Sequence of chain 1.A:
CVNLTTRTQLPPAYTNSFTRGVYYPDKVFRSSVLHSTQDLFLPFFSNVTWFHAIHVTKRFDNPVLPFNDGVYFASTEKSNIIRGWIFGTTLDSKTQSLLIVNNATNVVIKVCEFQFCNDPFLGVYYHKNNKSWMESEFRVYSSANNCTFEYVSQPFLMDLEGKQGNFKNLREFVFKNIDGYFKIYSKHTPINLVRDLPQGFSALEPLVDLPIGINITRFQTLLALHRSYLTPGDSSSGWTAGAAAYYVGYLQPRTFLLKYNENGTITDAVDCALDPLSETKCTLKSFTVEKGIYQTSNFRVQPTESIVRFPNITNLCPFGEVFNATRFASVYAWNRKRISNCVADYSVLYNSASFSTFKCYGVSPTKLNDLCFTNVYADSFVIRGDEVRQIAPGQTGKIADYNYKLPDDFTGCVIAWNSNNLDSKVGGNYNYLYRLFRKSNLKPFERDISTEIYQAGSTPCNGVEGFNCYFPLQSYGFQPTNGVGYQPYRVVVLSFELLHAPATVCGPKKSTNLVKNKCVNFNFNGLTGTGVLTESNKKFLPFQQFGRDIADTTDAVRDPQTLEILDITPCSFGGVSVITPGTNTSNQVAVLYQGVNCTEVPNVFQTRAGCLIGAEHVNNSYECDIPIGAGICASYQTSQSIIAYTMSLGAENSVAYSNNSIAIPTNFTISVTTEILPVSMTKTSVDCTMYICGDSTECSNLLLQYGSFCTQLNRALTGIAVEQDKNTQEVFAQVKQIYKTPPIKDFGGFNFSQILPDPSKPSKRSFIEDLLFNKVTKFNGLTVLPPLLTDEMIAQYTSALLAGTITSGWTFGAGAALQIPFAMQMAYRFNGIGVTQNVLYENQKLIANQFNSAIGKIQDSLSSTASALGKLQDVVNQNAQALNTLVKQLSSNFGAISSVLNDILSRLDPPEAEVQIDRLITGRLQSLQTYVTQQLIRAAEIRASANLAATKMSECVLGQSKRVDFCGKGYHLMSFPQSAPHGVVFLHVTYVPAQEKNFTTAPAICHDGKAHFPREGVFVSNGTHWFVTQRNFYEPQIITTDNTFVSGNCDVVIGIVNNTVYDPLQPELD

Binding-site contacts:
Ligand atom C7 contacts residue ASN1101 of chain 1.A at 3.6 Å.
Ligand atom C2 contacts residue ASN1101 of chain 1.A at 2.5 Å.
Ligand atom C4 contacts residue ASN1101 of chain 1.A at 4.3 Å.
Ligand atom C5 contacts residue ASN1101 of chain 1.A at 3.7 Å.
Ligand atom O7 contacts residue ASN1101 of chain 1.A at 4.1 Å.
Ligand atom C6 contacts residue ASN1101 of chain 1.A at 4.2 Å.
Ligand atom N2 contacts residue ASN1101 of chain 1.A at 2.8 Å (h-bond).
Ligand atom N2 contacts residue HIS1104 of chain 1.A at 4.2 Å.
Ligand atom C1 contacts residue ASN1101 of chain 1.A at 1.5 Å.
Ligand atom O5 contacts residue ASN1101 of chain 1.A at 2.4 Å (h-bond).
Ligand atom C8 contacts residue PHE1106 of chain 1.A at 3.4 Å (hydrophobic).
Ligand atom O6 contacts residue ASN1101 of chain 1.A at 4.0 Å.
Ligand atom N2 contacts residue PHE1106 of chain 1.A at 4.0 Å.
Ligand atom C3 contacts residue ASN1101 of chain 1.A at 3.8 Å.
Ligand atom C7 contacts residue PHE1106 of chain 1.A at 4.2 Å (hydrophobic).

A small-molecule ligand and the protein it binds are described below.
Small molecule (SMILES): CC(=O)N[C@@H]1[C@@H](O)[C@H](O)[C@@H](CO)O[C@H]1O